This small molecule binds to this protein.
Small molecule (SMILES): CCCc1ccc(-c2ccc(N(C[C@@H](N)[C@@H](C)CC)C(=O)[C@@H]3C[C@H]3c3ccccn3)cc2)cc1

Sequence of chain 1.A:
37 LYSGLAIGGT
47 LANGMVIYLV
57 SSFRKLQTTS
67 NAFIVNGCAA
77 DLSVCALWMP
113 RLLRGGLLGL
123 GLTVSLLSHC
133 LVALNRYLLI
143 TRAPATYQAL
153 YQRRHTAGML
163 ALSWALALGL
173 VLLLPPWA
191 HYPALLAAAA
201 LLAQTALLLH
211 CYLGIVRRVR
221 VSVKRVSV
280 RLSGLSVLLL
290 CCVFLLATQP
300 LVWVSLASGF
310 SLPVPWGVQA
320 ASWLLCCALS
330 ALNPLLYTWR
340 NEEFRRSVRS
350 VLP

Sequence of chain 1.B:
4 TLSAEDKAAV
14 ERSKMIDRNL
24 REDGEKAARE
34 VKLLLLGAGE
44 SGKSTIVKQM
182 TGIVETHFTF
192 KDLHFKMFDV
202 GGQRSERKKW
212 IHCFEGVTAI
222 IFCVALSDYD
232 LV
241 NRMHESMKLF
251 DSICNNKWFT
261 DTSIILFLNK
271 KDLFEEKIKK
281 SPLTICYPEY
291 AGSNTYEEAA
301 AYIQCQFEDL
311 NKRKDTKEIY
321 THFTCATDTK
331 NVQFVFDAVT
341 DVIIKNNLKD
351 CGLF

Binding-site contacts:
Ligand atom C19 contacts residue LEU281 of chain 1.A at 3.7 Å (hydrophobic).
Ligand atom C28 contacts residue CYS290 of chain 1.A at 3.6 Å (hydrophobic).
Ligand atom C21 contacts residue SER282 of chain 1.A at 3.7 Å.
Ligand atom C25 contacts residue LEU287 of chain 1.A at 3.8 Å (hydrophobic).
Ligand atom C31 contacts residue CLR1 of chain 1.H at 3.2 Å.
Ligand atom C17 contacts residue CLR1 of chain 1.G at 3.5 Å.
Ligand atom C11 contacts residue ARG220 of chain 1.A at 3.8 Å.
Ligand atom N15 contacts residue SER282 of chain 1.A at 2.9 Å (h-bond).
Ligand atom N6 contacts residue VAL219 of chain 1.A at 3.8 Å.
Ligand atom C8 contacts residue LEU348 of chain 1.B at 3.8 Å (hydrophobic).
Ligand atom C19 contacts residue LEU284 of chain 1.A at 3.7 Å (hydrophobic).
Ligand atom C5 contacts residue VAL219 of chain 1.A at 3.7 Å (hydrophobic).
Ligand atom C33 contacts residue VAL216 of chain 1.A at 3.7 Å (hydrophobic).
Ligand atom C7 contacts residue LEU353 of chain 1.B at 3.2 Å (hydrophobic).
Ligand atom N6 contacts residue GLY283 of chain 1.A at 3.4 Å.
Ligand atom C29 contacts residue CLR1 of chain 1.G at 3.8 Å.
Ligand atom C16 contacts residue SER282 of chain 1.A at 3.7 Å.
Ligand atom C11 contacts residue VAL219 of chain 1.A at 3.7 Å (hydrophobic).
Ligand atom C31 contacts residue LEU287 of chain 1.A at 3.5 Å (hydrophobic).
Ligand atom C32 contacts residue LEU287 of chain 1.A at 3.6 Å (hydrophobic).
Ligand atom C5 contacts residue GLY283 of chain 1.A at 3.5 Å.
Ligand atom C8 contacts residue LEU353 of chain 1.B at 3.8 Å (hydrophobic).
Ligand atom C32 contacts residue CLR1 of chain 1.G at 3.5 Å.
Ligand atom C26 contacts residue VAL286 of chain 1.A at 3.4 Å (hydrophobic).
Ligand atom N12 contacts residue SER282 of chain 1.A at 3.8 Å.
Ligand atom C19 contacts residue SER282 of chain 1.A at 3.7 Å.
Ligand atom C9 contacts residue VAL286 of chain 1.A at 3.7 Å (hydrophobic).
Ligand atom C30 contacts residue CYS290 of chain 1.A at 3.8 Å (hydrophobic).
Ligand atom C2 contacts residue SER282 of chain 1.A at 3.8 Å.
Ligand atom C21 contacts residue GLY283 of chain 1.A at 3.3 Å.
Ligand atom C7 contacts residue GLY283 of chain 1.A at 3.7 Å.
Ligand atom C14 contacts residue SER282 of chain 1.A at 3.7 Å.
Ligand atom C25 contacts residue VAL286 of chain 1.A at 3.7 Å (hydrophobic).
Ligand atom C19 contacts residue CLR1 of chain 1.I at 3.7 Å.
Ligand atom C22 contacts residue GLY283 of chain 1.A at 3.2 Å.
Ligand atom C18 contacts residue SER282 of chain 1.A at 3.4 Å.
Ligand atom C7 contacts residue LEU348 of chain 1.B at 3.7 Å (hydrophobic).
Ligand atom C18 contacts residue LEU281 of chain 1.A at 3.7 Å (hydrophobic).
Ligand atom C25 contacts residue VAL216 of chain 1.A at 3.7 Å (hydrophobic).
Ligand atom C27 contacts residue LEU287 of chain 1.A at 3.8 Å (hydrophobic).